Binding-site contacts:
Ligand atom O4' contacts residue TYR105 of chain 1.A at 3.5 Å (h-bond).
Ligand atom PB contacts residue SER72 of chain 1.A at 3.7 Å.
Ligand atom O3A contacts residue THR75 of chain 1.A at 3.1 Å (h-bond).
Ligand atom PB contacts residue SER71 of chain 1.A at 3.8 Å.
Ligand atom O3A contacts residue GLY73 of chain 1.A at 3.1 Å.
Ligand atom PB contacts residue LYS74 of chain 1.A at 3.3 Å.
Ligand atom PA contacts residue THR76 of chain 1.A at 3.6 Å.
Ligand atom O1B contacts residue GLY73 of chain 1.A at 3.5 Å (h-bond).
Ligand atom S1G contacts residue THR75 of chain 1.A at 3.7 Å.
Ligand atom PB contacts residue THR75 of chain 1.A at 3.8 Å.
Ligand atom N6 contacts residue ASP102 of chain 1.A at 3.1 Å (salt-bridge).
Ligand atom O5' contacts residue GLY73 of chain 1.A at 3.2 Å.
Ligand atom O4' contacts residue THR76 of chain 1.A at 3.3 Å (h-bond).
Ligand atom O3B contacts residue THR75 of chain 1.A at 3.1 Å (h-bond).
Ligand atom O1A contacts residue THR76 of chain 1.A at 2.9 Å (h-bond).
Ligand atom O3G contacts residue GLU70 of chain 1.A at 3.7 Å.
Ligand atom C1' contacts residue TYR105 of chain 1.A at 3.5 Å (hydrophobic).
Ligand atom N9 contacts residue TYR105 of chain 1.A at 3.7 Å.
Ligand atom PB contacts residue GLY73 of chain 1.A at 3.2 Å.
Ligand atom O2' contacts residue LEU265 of chain 1.A at 3.5 Å (h-bond).
Ligand atom O3A contacts residue LYS74 of chain 1.A at 3.0 Å (salt-bridge).
Ligand atom O3' contacts residue ASN242 of chain 1.A at 3.8 Å.
Ligand atom C4 contacts residue TYR105 of chain 1.A at 3.6 Å (hydrophobic).
Ligand atom O3' contacts residue ARG229 of chain 1.A at 2.8 Å (salt-bridge).
Ligand atom O3G contacts residue SER71 of chain 1.A at 2.9 Å (h-bond).
Ligand atom O2G contacts residue GLU196 of chain 1.A at 2.9 Å (salt-bridge).
Ligand atom O3A contacts residue THR76 of chain 1.A at 3.7 Å.
Ligand atom O1B contacts residue THR75 of chain 1.A at 3.5 Å (h-bond).
Ligand atom O2B contacts residue GLU70 of chain 1.A at 3.6 Å.
Ligand atom O2G contacts residue LYS74 of chain 1.A at 3.7 Å.
Ligand atom C2 contacts residue GLY267 of chain 1.A at 3.8 Å.
Ligand atom O5' contacts residue THR76 of chain 1.A at 3.3 Å (h-bond).
Ligand atom O1B contacts residue LYS74 of chain 1.A at 2.8 Å (salt-bridge).
Ligand atom O1A contacts residue THR75 of chain 1.A at 3.4 Å.
Ligand atom N3 contacts residue TYR105 of chain 1.A at 3.7 Å.
Ligand atom O2B contacts residue SER72 of chain 1.A at 3.0 Å (h-bond).
Ligand atom O2' contacts residue ASN242 of chain 1.A at 3.8 Å.
Ligand atom O2B contacts residue GLY73 of chain 1.A at 3.5 Å (h-bond).
Ligand atom N3 contacts residue GLY267 of chain 1.A at 3.5 Å (h-bond).
Ligand atom O2B contacts residue SER71 of chain 1.A at 2.4 Å (h-bond).

A protein and the small-molecule ligand that binds it are described below.
Small molecule (SMILES): Nc1ncnc2c1ncn2[C@@H]1O[C@H](COP(=O)(O)OP(=O)(O)OP(O)(O)=S)[C@@H](O)[C@H]1O

Sequence of chain 1.A:
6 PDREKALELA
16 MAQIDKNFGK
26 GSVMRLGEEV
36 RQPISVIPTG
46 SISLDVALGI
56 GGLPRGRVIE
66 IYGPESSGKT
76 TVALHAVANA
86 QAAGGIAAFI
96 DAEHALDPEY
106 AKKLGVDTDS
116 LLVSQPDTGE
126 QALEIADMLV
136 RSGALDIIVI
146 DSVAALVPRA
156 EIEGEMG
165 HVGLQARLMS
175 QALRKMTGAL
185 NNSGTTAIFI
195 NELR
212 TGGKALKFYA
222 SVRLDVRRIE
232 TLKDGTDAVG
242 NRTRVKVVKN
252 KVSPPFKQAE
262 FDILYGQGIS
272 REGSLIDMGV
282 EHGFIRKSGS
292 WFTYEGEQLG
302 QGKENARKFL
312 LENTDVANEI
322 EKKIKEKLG